Sequence of chain 1.M:
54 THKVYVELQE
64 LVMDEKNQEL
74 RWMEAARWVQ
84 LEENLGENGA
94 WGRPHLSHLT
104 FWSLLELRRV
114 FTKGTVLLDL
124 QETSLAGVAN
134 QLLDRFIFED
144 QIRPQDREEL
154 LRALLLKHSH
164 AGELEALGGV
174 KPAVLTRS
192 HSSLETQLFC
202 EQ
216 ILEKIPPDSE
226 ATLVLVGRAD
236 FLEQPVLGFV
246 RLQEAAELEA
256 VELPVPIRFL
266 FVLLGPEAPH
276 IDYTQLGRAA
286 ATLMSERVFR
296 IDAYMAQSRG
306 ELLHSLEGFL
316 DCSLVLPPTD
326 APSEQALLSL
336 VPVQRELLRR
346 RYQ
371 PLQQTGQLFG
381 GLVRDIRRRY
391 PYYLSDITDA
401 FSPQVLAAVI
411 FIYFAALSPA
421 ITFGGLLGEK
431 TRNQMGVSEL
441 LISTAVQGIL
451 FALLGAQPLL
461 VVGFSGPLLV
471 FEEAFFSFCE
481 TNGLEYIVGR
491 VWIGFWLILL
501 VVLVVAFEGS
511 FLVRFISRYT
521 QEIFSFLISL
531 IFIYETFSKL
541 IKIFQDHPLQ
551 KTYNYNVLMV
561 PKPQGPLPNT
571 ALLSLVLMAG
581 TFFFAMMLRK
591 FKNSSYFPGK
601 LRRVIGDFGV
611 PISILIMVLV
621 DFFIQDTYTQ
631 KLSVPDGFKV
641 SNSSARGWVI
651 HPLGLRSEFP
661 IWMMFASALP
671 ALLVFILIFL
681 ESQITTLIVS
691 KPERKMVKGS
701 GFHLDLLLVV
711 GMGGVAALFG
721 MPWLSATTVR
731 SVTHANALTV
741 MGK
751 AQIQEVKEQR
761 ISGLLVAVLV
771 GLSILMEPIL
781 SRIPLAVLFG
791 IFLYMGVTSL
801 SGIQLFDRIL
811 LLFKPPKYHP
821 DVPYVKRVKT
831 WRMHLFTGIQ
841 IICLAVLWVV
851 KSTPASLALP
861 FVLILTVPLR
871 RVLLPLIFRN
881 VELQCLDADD

Binding-site contacts:
Ligand atom C4A contacts residue PRO598 of chain 1.N at 3.5 Å (hydrophobic).
Ligand atom C2A contacts residue PRO816 of chain 1.M at 3.9 Å (hydrophobic).
Ligand atom C8A contacts residue PHE813 of chain 1.M at 3.9 Å (hydrophobic).
Ligand atom O3 contacts residue ARG602 of chain 1.N at 3.7 Å.
Ligand atom C2A contacts residue PRO815 of chain 1.M at 3.5 Å (hydrophobic).
Ligand atom O3 contacts residue PRO815 of chain 1.M at 3.4 Å.
Ligand atom O42 contacts residue ARG602 of chain 1.N at 2.5 Å (salt-bridge).
Ligand atom O1A contacts residue PHE597 of chain 1.N at 3.6 Å.
Ligand atom C5 contacts residue LYS817 of chain 1.M at 3.3 Å.
Ligand atom C3 contacts residue PRO815 of chain 1.M at 3.7 Å (hydrophobic).
Ligand atom C5A contacts residue PRO598 of chain 1.N at 3.9 Å (hydrophobic).
Ligand atom O42 contacts residue GLY599 of chain 1.N at 3.2 Å.
Ligand atom O43 contacts residue TYR818 of chain 1.M at 2.7 Å (h-bond).
Ligand atom O1A contacts residue PRO815 of chain 1.M at 3.1 Å.
Ligand atom O3 contacts residue PRO598 of chain 1.N at 3.7 Å.
Ligand atom O11 contacts residue PRO816 of chain 1.M at 3.2 Å.
Ligand atom O5 contacts residue LYS817 of chain 1.M at 4.0 Å.
Ligand atom O4 contacts residue LYS817 of chain 1.M at 2.9 Å (salt-bridge).
Ligand atom O2 contacts residue GLY599 of chain 1.N at 3.9 Å.
Ligand atom O4 contacts residue TYR818 of chain 1.M at 3.6 Å.
Ligand atom C7A contacts residue PHE597 of chain 1.N at 3.6 Å (hydrophobic).
Ligand atom C2 contacts residue PRO815 of chain 1.M at 3.9 Å (hydrophobic).
Ligand atom O3 contacts residue GLY599 of chain 1.N at 2.6 Å (h-bond).
Ligand atom C6A contacts residue PHE813 of chain 1.M at 3.6 Å (hydrophobic).
Ligand atom O42 contacts residue TYR818 of chain 1.M at 2.8 Å (h-bond).
Ligand atom C4 contacts residue LYS817 of chain 1.M at 3.5 Å.
Ligand atom C1A contacts residue PRO815 of chain 1.M at 3.5 Å (hydrophobic).
Ligand atom C1C contacts residue PRO816 of chain 1.M at 3.3 Å (hydrophobic).
Ligand atom O1A contacts residue PRO598 of chain 1.N at 3.3 Å.
Ligand atom P4 contacts residue TYR818 of chain 1.M at 3.1 Å.
Ligand atom O1B contacts residue PRO598 of chain 1.N at 3.0 Å.
Ligand atom C2A contacts residue LYS814 of chain 1.M at 3.4 Å.
Ligand atom C3 contacts residue GLY599 of chain 1.N at 3.9 Å.
Ligand atom C7B contacts residue PRO598 of chain 1.N at 3.7 Å (hydrophobic).
Ligand atom C4A contacts residue PHE813 of chain 1.M at 3.8 Å (hydrophobic).
Ligand atom C8B contacts residue PHE597 of chain 1.N at 3.4 Å (hydrophobic).
Ligand atom C7A contacts residue PHE813 of chain 1.M at 3.4 Å (hydrophobic).
Ligand atom C3A contacts residue PHE813 of chain 1.M at 3.7 Å (hydrophobic).
Ligand atom O51 contacts residue LYS817 of chain 1.M at 3.5 Å (salt-bridge).
Ligand atom C3 contacts residue LYS817 of chain 1.M at 3.8 Å.

A protein and the small-molecule ligand that binds it are described below.
Small molecule (SMILES): CCCCCCCC(=O)OC[C@H](COP(=O)(O)O[C@@H]1[C@H](O)[C@H](O)[C@@H](OP(=O)(O)O)[C@H](OP(=O)(O)O)[C@H]1O)OC(=O)CCCCCCC

Sequence of chain 1.N:
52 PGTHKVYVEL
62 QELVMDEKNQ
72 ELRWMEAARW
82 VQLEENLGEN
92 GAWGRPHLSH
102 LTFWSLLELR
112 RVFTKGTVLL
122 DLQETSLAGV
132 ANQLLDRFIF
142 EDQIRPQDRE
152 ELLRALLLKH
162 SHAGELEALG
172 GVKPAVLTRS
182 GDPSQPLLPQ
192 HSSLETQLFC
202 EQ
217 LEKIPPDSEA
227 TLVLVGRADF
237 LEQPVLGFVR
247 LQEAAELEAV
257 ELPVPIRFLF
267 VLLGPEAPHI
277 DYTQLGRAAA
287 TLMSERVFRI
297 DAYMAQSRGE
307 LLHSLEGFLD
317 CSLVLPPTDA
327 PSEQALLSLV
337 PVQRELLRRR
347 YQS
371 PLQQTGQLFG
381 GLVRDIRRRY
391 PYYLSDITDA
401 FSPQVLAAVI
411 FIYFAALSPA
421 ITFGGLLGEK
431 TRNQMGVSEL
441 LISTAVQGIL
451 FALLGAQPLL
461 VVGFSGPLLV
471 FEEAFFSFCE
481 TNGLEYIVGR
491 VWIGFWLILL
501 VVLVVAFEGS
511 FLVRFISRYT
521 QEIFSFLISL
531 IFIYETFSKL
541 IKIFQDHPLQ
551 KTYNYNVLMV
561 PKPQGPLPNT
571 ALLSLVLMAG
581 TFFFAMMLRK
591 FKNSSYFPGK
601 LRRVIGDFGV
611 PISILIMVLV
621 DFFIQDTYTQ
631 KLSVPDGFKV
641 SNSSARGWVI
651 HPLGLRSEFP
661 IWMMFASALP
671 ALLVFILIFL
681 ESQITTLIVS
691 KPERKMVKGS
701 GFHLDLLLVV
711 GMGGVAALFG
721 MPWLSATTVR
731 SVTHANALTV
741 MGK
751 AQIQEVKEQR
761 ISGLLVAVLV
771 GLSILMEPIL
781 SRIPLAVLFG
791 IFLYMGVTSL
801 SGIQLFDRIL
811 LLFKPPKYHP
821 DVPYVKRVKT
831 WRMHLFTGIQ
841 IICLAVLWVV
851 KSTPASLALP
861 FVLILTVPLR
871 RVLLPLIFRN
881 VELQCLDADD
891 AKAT